Sequence of chain 45.C:
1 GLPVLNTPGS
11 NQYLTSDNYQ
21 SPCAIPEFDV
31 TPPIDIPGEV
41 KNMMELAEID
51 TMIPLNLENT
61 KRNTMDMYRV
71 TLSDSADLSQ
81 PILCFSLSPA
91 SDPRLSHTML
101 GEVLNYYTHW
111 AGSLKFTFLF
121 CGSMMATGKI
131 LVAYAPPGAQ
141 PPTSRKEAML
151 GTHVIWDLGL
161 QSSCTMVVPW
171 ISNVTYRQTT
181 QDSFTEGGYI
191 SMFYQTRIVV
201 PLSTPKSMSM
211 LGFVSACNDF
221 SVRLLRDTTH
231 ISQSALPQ

Binding-site contacts:
Ligand atom CAG contacts residue TYR110 of chain 45.A at 3.7 Å (hydrophobic).
Ligand atom CAE contacts residue TYR110 of chain 45.A at 3.8 Å (hydrophobic).
Ligand atom NBD contacts residue PHE236 of chain 45.A at 3.6 Å.
Ligand atom CAI contacts residue TYR157 of chain 45.A at 3.6 Å (hydrophobic).
Ligand atom CAN contacts residue ILE108 of chain 45.A at 3.7 Å (hydrophobic).
Ligand atom CAQ contacts residue PHE236 of chain 45.A at 3.5 Å (hydrophobic).
Ligand atom CAS contacts residue TYR203 of chain 45.A at 3.7 Å (hydrophobic).
Ligand atom CAA contacts residue PRO179 of chain 45.A at 3.3 Å (hydrophobic).
Ligand atom CBA contacts residue TYR110 of chain 45.A at 3.4 Å (hydrophobic).
Ligand atom OAV contacts residue ILE192 of chain 45.A at 3.1 Å.
Ligand atom CAE contacts residue SER204 of chain 45.A at 3.4 Å.
Ligand atom CAJ contacts residue LEU132 of chain 45.A at 3.3 Å (hydrophobic).
Ligand atom CAK contacts residue TYR157 of chain 45.A at 3.6 Å (hydrophobic).
Ligand atom OAC contacts residue TYR110 of chain 45.A at 3.6 Å.
Ligand atom CAB contacts residue TYR203 of chain 45.A at 3.6 Å (hydrophobic).
Ligand atom NBC contacts residue PHE236 of chain 45.A at 3.7 Å.
Ligand atom CAD contacts residue ILE192 of chain 45.A at 3.4 Å (hydrophobic).
Ligand atom NAT contacts residue TYR157 of chain 45.A at 3.4 Å.
Ligand atom CAH contacts residue TYR110 of chain 45.A at 3.6 Å (hydrophobic).
Ligand atom NAU contacts residue LYS111 of chain 45.A at 3.5 Å (salt-bridge).
Ligand atom CAR contacts residue TYR203 of chain 45.A at 3.7 Å (hydrophobic).
Ligand atom CAM contacts residue TYR157 of chain 45.A at 3.8 Å (hydrophobic).
Ligand atom CAA contacts residue ILE155 of chain 45.A at 3.8 Å (hydrophobic).
Ligand atom CAJ contacts residue VAL194 of chain 45.A at 3.6 Å (hydrophobic).
Ligand atom CAY contacts residue VAL194 of chain 45.A at 3.8 Å (hydrophobic).
Ligand atom CAA contacts residue SER180 of chain 45.A at 3.6 Å.
Ligand atom CAZ contacts residue VAL194 of chain 45.A at 3.9 Å (hydrophobic).
Ligand atom CAA contacts residue ILE181 of chain 45.A at 3.8 Å (hydrophobic).
Ligand atom NAT contacts residue ILE192 of chain 45.A at 3.8 Å.
Ligand atom CAF contacts residue LYS111 of chain 45.A at 3.6 Å.
Ligand atom CBB contacts residue MET130 of chain 45.A at 3.7 Å (hydrophobic).
Ligand atom CAL contacts residue VAL194 of chain 45.A at 3.8 Å (hydrophobic).
Ligand atom CAL contacts residue LEU132 of chain 45.A at 3.9 Å (hydrophobic).
Ligand atom NBD contacts residue TYR110 of chain 45.A at 3.4 Å.
Ligand atom CAO contacts residue PHE236 of chain 45.A at 3.7 Å (hydrophobic).
Ligand atom OAC contacts residue THR109 of chain 45.A at 3.8 Å.
Ligand atom CAX contacts residue PHE236 of chain 45.A at 3.3 Å (hydrophobic).
Ligand atom CAX contacts residue TYR110 of chain 45.A at 3.6 Å (hydrophobic).
Ligand atom CAL contacts residue MET130 of chain 45.A at 3.2 Å (hydrophobic).
Ligand atom OAC contacts residue PHE236 of chain 45.A at 3.5 Å.

A protein and the small-molecule ligand that binds it are described below.
Small molecule (SMILES): CCO/N=C/c1ccc(OCC[C@@H](C)CCN2CCN(c3ccncc3)C2=O)cc1

Sequence of chain 45.A:
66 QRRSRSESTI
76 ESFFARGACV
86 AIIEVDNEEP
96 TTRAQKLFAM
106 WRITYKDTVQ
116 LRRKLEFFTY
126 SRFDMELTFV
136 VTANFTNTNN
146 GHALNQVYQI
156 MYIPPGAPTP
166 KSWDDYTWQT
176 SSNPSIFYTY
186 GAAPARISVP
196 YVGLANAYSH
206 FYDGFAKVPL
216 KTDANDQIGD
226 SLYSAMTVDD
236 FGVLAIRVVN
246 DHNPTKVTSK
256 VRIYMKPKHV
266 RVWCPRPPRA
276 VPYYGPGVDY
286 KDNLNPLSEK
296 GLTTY